The protein below binds the small molecule below.
Small molecule (SMILES): Nc1ccn([C@H]2C[C@H](O)[C@@H](COP(=O)(O)O)O2)c(=O)n1

Sequence of chain 1.E:
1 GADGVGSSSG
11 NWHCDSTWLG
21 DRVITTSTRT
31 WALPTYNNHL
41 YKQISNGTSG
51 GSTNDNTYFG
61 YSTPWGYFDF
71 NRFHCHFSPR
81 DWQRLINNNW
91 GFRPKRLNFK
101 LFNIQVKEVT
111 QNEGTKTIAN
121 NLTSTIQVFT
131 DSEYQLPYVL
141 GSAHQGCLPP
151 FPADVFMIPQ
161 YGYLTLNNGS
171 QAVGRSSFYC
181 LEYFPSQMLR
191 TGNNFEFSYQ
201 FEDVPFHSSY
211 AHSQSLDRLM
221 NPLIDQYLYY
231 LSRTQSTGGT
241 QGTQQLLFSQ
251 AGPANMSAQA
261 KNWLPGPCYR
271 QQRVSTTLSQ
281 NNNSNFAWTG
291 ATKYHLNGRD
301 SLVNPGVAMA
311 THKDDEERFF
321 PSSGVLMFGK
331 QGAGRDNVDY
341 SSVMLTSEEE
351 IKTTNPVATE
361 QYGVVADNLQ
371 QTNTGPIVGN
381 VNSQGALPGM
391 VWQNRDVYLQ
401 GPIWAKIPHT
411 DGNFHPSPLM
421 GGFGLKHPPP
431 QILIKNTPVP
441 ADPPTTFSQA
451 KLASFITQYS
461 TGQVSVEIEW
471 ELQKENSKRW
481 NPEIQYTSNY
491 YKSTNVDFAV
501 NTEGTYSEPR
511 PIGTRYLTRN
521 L

Binding-site contacts:
Ligand atom C2' contacts residue DA1 of chain 1.RB at 3.7 Å.
Ligand atom O3' contacts residue PRO205 of chain 1.E at 4.1 Å.
Ligand atom O5' contacts residue DA1 of chain 1.RB at 3.9 Å.
Ligand atom C4' contacts residue DA1 of chain 1.RB at 3.7 Å.
Ligand atom C5' contacts residue DA1 of chain 1.RB at 3.6 Å.
Ligand atom O3' contacts residue DA1 of chain 1.RB at 1.6 Å.
Ligand atom C2' contacts residue PRO205 of chain 1.E at 4.5 Å (hydrophobic).
Ligand atom C3' contacts residue DA1 of chain 1.RB at 2.6 Å.